This small molecule binds to this protein.
Small molecule (SMILES): O=C(O)[C@@](O)(COP(=O)(O)O)[C@H](O)[C@H](O)COP(=O)(O)O

Sequence of chain 1.F:
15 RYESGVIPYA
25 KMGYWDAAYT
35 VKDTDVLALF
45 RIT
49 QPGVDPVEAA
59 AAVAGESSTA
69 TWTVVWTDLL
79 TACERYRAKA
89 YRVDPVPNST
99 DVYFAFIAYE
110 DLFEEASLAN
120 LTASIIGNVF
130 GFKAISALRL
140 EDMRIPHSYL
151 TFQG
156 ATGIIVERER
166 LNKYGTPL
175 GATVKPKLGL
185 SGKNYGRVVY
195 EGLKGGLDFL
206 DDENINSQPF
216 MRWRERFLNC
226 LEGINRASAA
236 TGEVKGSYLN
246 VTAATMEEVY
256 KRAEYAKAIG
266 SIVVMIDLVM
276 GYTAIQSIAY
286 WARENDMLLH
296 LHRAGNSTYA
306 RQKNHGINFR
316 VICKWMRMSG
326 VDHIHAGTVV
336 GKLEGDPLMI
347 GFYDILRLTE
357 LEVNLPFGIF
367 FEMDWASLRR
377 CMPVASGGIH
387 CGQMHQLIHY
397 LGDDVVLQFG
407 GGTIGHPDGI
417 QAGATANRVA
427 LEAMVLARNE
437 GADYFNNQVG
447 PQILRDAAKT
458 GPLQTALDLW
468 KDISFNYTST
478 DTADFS

Binding-site contacts:
Ligand atom O1 contacts residue LYS179 of chain 2.B at 3.3 Å (salt-bridge).
Ligand atom O2 contacts residue MG1 of chain 2.S at 2.3 Å.
Ligand atom O2 contacts residue KCX205 of chain 2.B at 3.1 Å (h-bond).
Ligand atom O6 contacts residue LYS337 of chain 2.B at 2.8 Å (salt-bridge).
Ligand atom O1P contacts residue THR69 of chain 1.F at 3.4 Å (h-bond).
Ligand atom O6P contacts residue SER382 of chain 2.B at 3.3 Å (h-bond).
Ligand atom O1P contacts residue LYS337 of chain 2.B at 2.9 Å (salt-bridge).
Ligand atom C contacts residue MG1 of chain 2.S at 2.9 Å.
Ligand atom O1P contacts residue TRP70 of chain 1.F at 3.3 Å.
Ligand atom P1 contacts residue THR69 of chain 1.F at 3.4 Å.
Ligand atom O2 contacts residue THR177 of chain 2.B at 2.7 Å (h-bond).
Ligand atom O7 contacts residue MG1 of chain 2.S at 2.1 Å.
Ligand atom O3P contacts residue THR69 of chain 1.F at 2.7 Å (h-bond).
Ligand atom C2 contacts residue MG1 of chain 2.S at 2.9 Å.
Ligand atom O2P contacts residue GLY406 of chain 2.B at 2.9 Å (h-bond).
Ligand atom O5P contacts residue ARG298 of chain 2.B at 2.9 Å (salt-bridge).
Ligand atom O6 contacts residue GLU64 of chain 1.F at 3.4 Å (salt-bridge).
Ligand atom C3 contacts residue MG1 of chain 2.S at 3.1 Å.
Ligand atom O4 contacts residue SER382 of chain 2.B at 2.8 Å (h-bond).
Ligand atom C3 contacts residue KCX205 of chain 2.B at 3.0 Å.
Ligand atom O5 contacts residue LEU338 of chain 2.B at 3.2 Å.
Ligand atom O6P contacts residue HIS330 of chain 2.B at 2.7 Å (h-bond).
Ligand atom O3 contacts residue HIS297 of chain 2.B at 3.0 Å (h-bond).
Ligand atom O2 contacts residue ASP207 of chain 2.B at 3.4 Å (salt-bridge).
Ligand atom O4 contacts residue GLY383 of chain 2.B at 3.1 Å (h-bond).
Ligand atom O7 contacts residue GLU208 of chain 2.B at 3.1 Å (salt-bridge).
Ligand atom O7 contacts residue ASN127 of chain 1.F at 2.9 Å (h-bond).
Ligand atom O3 contacts residue GLU208 of chain 2.B at 2.9 Å (salt-bridge).
Ligand atom C contacts residue ASN127 of chain 1.F at 3.4 Å.
Ligand atom O3 contacts residue KCX205 of chain 2.B at 2.6 Å (h-bond).
Ligand atom O1P contacts residue GLY383 of chain 2.B at 3.4 Å.
Ligand atom O3P contacts residue GLY407 of chain 2.B at 2.7 Å (h-bond).
Ligand atom O4P contacts residue ARG298 of chain 2.B at 2.9 Å (salt-bridge).
Ligand atom O3P contacts residue LYS179 of chain 2.B at 3.3 Å.
Ligand atom O1P contacts residue GLY384 of chain 2.B at 2.9 Å (h-bond).
Ligand atom O3 contacts residue MG1 of chain 2.S at 2.2 Å.
Ligand atom O2 contacts residue LYS179 of chain 2.B at 3.0 Å (salt-bridge).
Ligand atom O7 contacts residue ASP207 of chain 2.B at 3.1 Å (salt-bridge).
Ligand atom O7 contacts residue LYS179 of chain 2.B at 3.3 Å (salt-bridge).
Ligand atom O7 contacts residue LYS181 of chain 2.B at 2.8 Å (salt-bridge).

Sequence of chain 2.B:
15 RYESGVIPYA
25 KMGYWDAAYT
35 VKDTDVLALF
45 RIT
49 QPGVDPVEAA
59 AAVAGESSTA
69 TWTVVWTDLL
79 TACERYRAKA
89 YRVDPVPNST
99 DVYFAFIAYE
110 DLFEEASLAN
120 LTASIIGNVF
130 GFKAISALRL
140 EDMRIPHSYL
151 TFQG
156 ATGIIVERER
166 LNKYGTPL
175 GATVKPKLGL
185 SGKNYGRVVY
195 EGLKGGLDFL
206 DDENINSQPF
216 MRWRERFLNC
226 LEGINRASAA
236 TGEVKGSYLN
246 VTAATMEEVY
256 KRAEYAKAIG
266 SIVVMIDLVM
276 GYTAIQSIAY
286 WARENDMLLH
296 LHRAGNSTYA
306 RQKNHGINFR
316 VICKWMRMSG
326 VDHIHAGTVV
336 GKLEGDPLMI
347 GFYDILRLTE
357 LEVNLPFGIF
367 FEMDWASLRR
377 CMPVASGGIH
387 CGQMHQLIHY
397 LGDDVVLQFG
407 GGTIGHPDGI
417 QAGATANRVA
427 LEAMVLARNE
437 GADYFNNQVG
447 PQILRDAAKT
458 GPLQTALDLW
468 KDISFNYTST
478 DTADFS